A small-molecule ligand and the protein it binds are described below.
Small molecule (SMILES): OC[C@@H](O)[C@H]1O[C@H](O)[C@@H](O)[C@@H](O)[C@@H]1O

Sequence of chain 1.A:
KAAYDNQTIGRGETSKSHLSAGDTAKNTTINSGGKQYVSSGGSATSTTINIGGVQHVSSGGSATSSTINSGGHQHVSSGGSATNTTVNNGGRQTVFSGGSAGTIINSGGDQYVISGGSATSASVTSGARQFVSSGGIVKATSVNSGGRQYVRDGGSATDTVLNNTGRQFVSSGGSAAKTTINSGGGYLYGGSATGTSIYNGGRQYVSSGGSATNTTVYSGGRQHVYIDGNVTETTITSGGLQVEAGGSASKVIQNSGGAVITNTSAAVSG

Binding-site contacts:
Ligand atom O2 contacts residue SER260 of chain 1.A at 3.7 Å.
Ligand atom O5 contacts residue SER260 of chain 1.A at 2.3 Å (h-bond).
Ligand atom C6 contacts residue ASN241 of chain 1.A at 3.5 Å.
Ligand atom C1 contacts residue SER260 of chain 1.A at 1.3 Å.
Ligand atom C1 contacts residue GLY240 of chain 1.A at 4.5 Å.
Ligand atom C5 contacts residue SER260 of chain 1.A at 3.2 Å.
Ligand atom O6 contacts residue ASP239 of chain 1.A at 3.0 Å (salt-bridge).
Ligand atom O5 contacts residue ASN241 of chain 1.A at 3.8 Å.
Ligand atom C5 contacts residue ASN241 of chain 1.A at 3.5 Å.
Ligand atom C1 contacts residue ASN241 of chain 1.A at 3.7 Å.
Ligand atom C1 contacts residue GLY258 of chain 1.A at 4.4 Å.
Ligand atom C2 contacts residue SER260 of chain 1.A at 2.6 Å.
Ligand atom O5 contacts residue GLY258 of chain 1.A at 4.1 Å.
Ligand atom C3 contacts residue SER260 of chain 1.A at 3.4 Å.
Ligand atom C4 contacts residue ASN241 of chain 1.A at 4.4 Å.
Ligand atom C6 contacts residue ASP239 of chain 1.A at 4.4 Å.
Ligand atom C7 contacts residue ASN241 of chain 1.A at 4.2 Å.
Ligand atom C4 contacts residue SER260 of chain 1.A at 3.9 Å.
Ligand atom C1 contacts residue GLY259 of chain 1.A at 3.9 Å.
Ligand atom O5 contacts residue GLY240 of chain 1.A at 4.4 Å.
Ligand atom C6 contacts residue SER260 of chain 1.A at 4.4 Å.